This small molecule binds to this protein.
Small molecule (SMILES): CO[P](=O)(O)O[C@H]1[C@@H](O)[C@H](n2ccc(=O)[nH]c2=O)O[C@@H]1COP(=O)(O)O

Sequence of chain 2.KB:
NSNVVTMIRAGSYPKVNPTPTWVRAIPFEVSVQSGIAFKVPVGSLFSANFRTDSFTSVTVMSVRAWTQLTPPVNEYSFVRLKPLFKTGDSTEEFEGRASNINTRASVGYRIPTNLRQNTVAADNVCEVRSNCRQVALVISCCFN

Binding-site contacts:
Ligand atom OP1 contacts residue ARG131 of chain 2.KB at 3.5 Å (salt-bridge).
Ligand atom N1 contacts residue ARG125 of chain 2.KB at 4.1 Å.
Ligand atom C6 contacts residue ARG125 of chain 2.KB at 3.8 Å.
Ligand atom O4 contacts residue ARG125 of chain 2.KB at 3.8 Å.
Ligand atom N3 contacts residue ARG125 of chain 2.KB at 3.9 Å.
Ligand atom OP3 contacts residue ARG125 of chain 2.KB at 3.1 Å.
Ligand atom C2' contacts residue ARG125 of chain 2.KB at 4.1 Å.
Ligand atom C4 contacts residue SER17 of chain 1.VB at 4.2 Å.
Ligand atom P contacts residue ARG125 of chain 2.KB at 3.8 Å.
Ligand atom O4 contacts residue SER17 of chain 1.VB at 3.2 Å.
Ligand atom C4 contacts residue ASN16 of chain 1.VB at 4.3 Å.
Ligand atom O2 contacts residue ASN16 of chain 1.VB at 3.5 Å (h-bond).
Ligand atom C4 contacts residue ARG125 of chain 2.KB at 3.6 Å.
Ligand atom C5' contacts residue ARG125 of chain 2.KB at 4.3 Å.
Ligand atom C5 contacts residue THR21 of chain 1.VB at 4.5 Å.
Ligand atom O5' contacts residue ARG125 of chain 2.KB at 3.3 Å (salt-bridge).
Ligand atom C3' contacts residue ARG125 of chain 2.KB at 3.5 Å.
Ligand atom O4 contacts residue THR21 of chain 1.VB at 4.4 Å.
Ligand atom P contacts residue ILE23 of chain 1.VB at 4.1 Å.
Ligand atom O3' contacts residue ARG125 of chain 2.KB at 4.1 Å.
Ligand atom C2 contacts residue ARG125 of chain 2.KB at 4.1 Å.
Ligand atom O5' contacts residue ARG131 of chain 2.KB at 2.8 Å (salt-bridge).
Ligand atom O2 contacts residue ARG125 of chain 2.KB at 4.4 Å.
Ligand atom C5' contacts residue ARG131 of chain 2.KB at 3.4 Å.
Ligand atom OP3 contacts residue ILE23 of chain 1.VB at 3.7 Å.
Ligand atom N3 contacts residue ASN16 of chain 1.VB at 3.3 Å (h-bond).
Ligand atom P contacts residue ARG131 of chain 2.KB at 3.7 Å.
Ligand atom C2 contacts residue ASN16 of chain 1.VB at 3.8 Å.
Ligand atom C5' contacts residue MET76 of chain 2.KB at 4.3 Å (hydrophobic).
Ligand atom OP3 contacts residue SER77 of chain 2.KB at 3.9 Å.
Ligand atom OP2 contacts residue ARG131 of chain 2.KB at 3.9 Å.
Ligand atom OP1 contacts residue ILE23 of chain 1.VB at 3.6 Å.
Ligand atom OP1 contacts residue ARG125 of chain 2.KB at 2.9 Å (salt-bridge).
Ligand atom OP2 contacts residue SER77 of chain 2.KB at 3.8 Å.
Ligand atom C5 contacts residue ARG125 of chain 2.KB at 3.7 Å.
Ligand atom C4' contacts residue ARG125 of chain 2.KB at 4.5 Å.
Ligand atom O4 contacts residue ASN16 of chain 1.VB at 4.4 Å.

Sequence of chain 1.VB:
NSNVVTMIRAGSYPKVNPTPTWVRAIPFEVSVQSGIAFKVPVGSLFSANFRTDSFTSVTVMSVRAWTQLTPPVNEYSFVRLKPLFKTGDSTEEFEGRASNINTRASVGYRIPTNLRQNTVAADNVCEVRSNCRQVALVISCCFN